Binding-site contacts:
Ligand atom O3 contacts residue ASN10 of chain 1.E at 4.4 Å.
Ligand atom N2 contacts residue ASN10 of chain 1.E at 3.1 Å (h-bond).
Ligand atom O7 contacts residue ASN10 of chain 1.E at 3.3 Å.
Ligand atom C5 contacts residue ASN10 of chain 1.E at 3.6 Å.
Ligand atom C3 contacts residue ASN10 of chain 1.E at 3.8 Å.
Ligand atom C2 contacts residue ASN10 of chain 1.E at 2.5 Å.
Ligand atom O6 contacts residue ASN10 of chain 1.E at 4.2 Å.
Ligand atom C1 contacts residue ASN10 of chain 1.E at 1.4 Å.
Ligand atom C4 contacts residue ASN10 of chain 1.E at 4.2 Å.
Ligand atom C7 contacts residue ASN10 of chain 1.E at 3.7 Å.
Ligand atom O5 contacts residue ASN10 of chain 1.E at 2.4 Å (h-bond).
Ligand atom O4 contacts residue ASN10 of chain 1.E at 4.5 Å.

A small-molecule ligand and the protein it binds are described below.
Small molecule (SMILES): CC(=O)N[C@H]1[C@H](O[C@H]2[C@H](O)[C@@H](NC(C)=O)CO[C@@H]2CO)O[C@H](CO)[C@@H](O)[C@@H]1O

Sequence of chain 1.E:
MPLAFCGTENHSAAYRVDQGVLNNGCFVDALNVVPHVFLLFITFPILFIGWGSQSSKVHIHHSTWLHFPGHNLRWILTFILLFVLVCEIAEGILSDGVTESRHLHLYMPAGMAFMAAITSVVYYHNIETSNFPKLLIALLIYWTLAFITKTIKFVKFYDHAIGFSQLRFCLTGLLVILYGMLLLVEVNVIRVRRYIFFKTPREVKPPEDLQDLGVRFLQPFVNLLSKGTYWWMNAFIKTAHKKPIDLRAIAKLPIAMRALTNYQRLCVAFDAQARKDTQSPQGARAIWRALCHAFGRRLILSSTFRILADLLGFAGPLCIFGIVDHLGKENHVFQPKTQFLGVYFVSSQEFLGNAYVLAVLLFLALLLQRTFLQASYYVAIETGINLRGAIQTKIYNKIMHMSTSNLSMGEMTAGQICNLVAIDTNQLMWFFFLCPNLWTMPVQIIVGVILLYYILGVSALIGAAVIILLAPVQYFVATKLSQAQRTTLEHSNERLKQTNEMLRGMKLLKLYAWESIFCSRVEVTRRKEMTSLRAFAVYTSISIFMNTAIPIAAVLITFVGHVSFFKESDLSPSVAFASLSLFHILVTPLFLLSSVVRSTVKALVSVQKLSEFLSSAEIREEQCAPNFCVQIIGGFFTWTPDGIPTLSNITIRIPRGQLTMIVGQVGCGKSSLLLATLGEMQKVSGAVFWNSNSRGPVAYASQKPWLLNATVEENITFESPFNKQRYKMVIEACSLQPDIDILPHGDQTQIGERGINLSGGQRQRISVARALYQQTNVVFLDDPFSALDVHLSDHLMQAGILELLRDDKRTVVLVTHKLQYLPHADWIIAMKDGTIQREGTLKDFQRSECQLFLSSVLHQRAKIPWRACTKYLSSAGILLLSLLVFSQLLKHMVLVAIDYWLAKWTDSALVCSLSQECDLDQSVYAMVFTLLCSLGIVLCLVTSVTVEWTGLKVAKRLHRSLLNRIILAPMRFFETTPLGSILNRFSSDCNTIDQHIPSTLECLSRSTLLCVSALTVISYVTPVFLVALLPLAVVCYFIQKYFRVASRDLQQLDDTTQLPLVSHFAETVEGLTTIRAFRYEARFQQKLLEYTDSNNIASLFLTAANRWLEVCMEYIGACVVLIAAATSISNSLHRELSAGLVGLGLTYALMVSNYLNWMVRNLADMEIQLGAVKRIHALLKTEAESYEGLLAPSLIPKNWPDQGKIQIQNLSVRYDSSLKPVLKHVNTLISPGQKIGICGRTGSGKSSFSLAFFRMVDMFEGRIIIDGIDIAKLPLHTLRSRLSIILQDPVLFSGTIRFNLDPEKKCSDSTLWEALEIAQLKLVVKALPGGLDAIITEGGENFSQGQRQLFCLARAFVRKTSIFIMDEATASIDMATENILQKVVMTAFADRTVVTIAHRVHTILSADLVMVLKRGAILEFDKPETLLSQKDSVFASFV